Sequence of chain 1.G:
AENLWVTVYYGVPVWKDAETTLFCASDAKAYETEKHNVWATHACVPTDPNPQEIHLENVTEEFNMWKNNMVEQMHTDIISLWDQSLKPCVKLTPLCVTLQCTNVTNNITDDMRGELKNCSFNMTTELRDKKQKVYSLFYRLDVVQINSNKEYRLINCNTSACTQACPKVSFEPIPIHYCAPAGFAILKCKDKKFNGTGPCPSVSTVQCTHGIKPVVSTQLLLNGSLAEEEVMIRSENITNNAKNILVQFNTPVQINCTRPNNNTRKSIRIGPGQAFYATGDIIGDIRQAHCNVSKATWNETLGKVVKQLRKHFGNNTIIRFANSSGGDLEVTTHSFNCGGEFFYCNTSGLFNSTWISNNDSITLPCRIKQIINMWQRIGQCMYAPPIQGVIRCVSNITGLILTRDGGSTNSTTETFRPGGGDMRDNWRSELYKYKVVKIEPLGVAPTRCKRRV

This protein binds this small molecule.
Small molecule (SMILES): CC(=O)N[C@H]1[C@H](O[C@H]2[C@H](O)[C@@H](NC(C)=O)CO[C@@H]2CO)O[C@H](CO)[C@@H](O)[C@@H]1O

Binding-site contacts:
Ligand atom C2 contacts residue ASN416 of chain 1.G at 2.3 Å.
Ligand atom C3 contacts residue ASN416 of chain 1.G at 3.7 Å.
Ligand atom O7 contacts residue NAG1 of chain 1.VA at 4.0 Å.
Ligand atom C7 contacts residue ASN232 of chain 1.G at 4.3 Å.
Ligand atom C5 contacts residue ASN416 of chain 1.G at 3.7 Å.
Ligand atom C4 contacts residue ASN416 of chain 1.G at 4.2 Å.
Ligand atom N2 contacts residue ASN416 of chain 1.G at 2.8 Å (h-bond).
Ligand atom O5 contacts residue PRO261 of chain 1.G at 3.7 Å.
Ligand atom C6 contacts residue PRO261 of chain 1.G at 4.2 Å (hydrophobic).
Ligand atom O7 contacts residue ASN416 of chain 1.G at 3.9 Å.
Ligand atom C7 contacts residue ASN416 of chain 1.G at 3.6 Å.
Ligand atom C7 contacts residue NAG1 of chain 1.VA at 4.3 Å.
Ligand atom C8 contacts residue ASN232 of chain 1.G at 3.7 Å.
Ligand atom O6 contacts residue PRO261 of chain 1.G at 3.4 Å.
Ligand atom O5 contacts residue ASN416 of chain 1.G at 2.4 Å (h-bond).
Ligand atom C1 contacts residue ASN416 of chain 1.G at 1.4 Å.
Ligand atom C8 contacts residue NAG1 of chain 1.VA at 3.7 Å.